Binding-site contacts:
Ligand atom N2 contacts residue ASN157 of chain 1.A at 2.9 Å (h-bond).
Ligand atom C8 contacts residue THR159 of chain 1.A at 4.4 Å.
Ligand atom O7 contacts residue ASN157 of chain 1.A at 3.4 Å (h-bond).
Ligand atom C8 contacts residue ASN157 of chain 1.A at 4.4 Å.
Ligand atom C6 contacts residue MET155 of chain 1.A at 4.5 Å (hydrophobic).
Ligand atom C4 contacts residue ASN157 of chain 1.A at 4.2 Å.
Ligand atom C1 contacts residue THR159 of chain 1.A at 3.8 Å.
Ligand atom C1 contacts residue ASN157 of chain 1.A at 1.4 Å.
Ligand atom O5 contacts residue MET155 of chain 1.A at 4.3 Å.
Ligand atom C2 contacts residue THR159 of chain 1.A at 4.1 Å.
Ligand atom C1 contacts residue MET155 of chain 1.A at 4.4 Å (hydrophobic).
Ligand atom O5 contacts residue ASN157 of chain 1.A at 2.4 Å (h-bond).
Ligand atom C8 contacts residue ILE104 of chain 1.A at 3.7 Å (hydrophobic).
Ligand atom C5 contacts residue ASN157 of chain 1.A at 3.7 Å.
Ligand atom C7 contacts residue THR159 of chain 1.A at 4.3 Å.
Ligand atom C5 contacts residue MET155 of chain 1.A at 4.1 Å (hydrophobic).
Ligand atom N2 contacts residue THR159 of chain 1.A at 3.5 Å (h-bond).
Ligand atom C7 contacts residue ASN157 of chain 1.A at 3.3 Å.
Ligand atom C3 contacts residue ASN157 of chain 1.A at 3.8 Å.
Ligand atom C2 contacts residue ASN157 of chain 1.A at 2.5 Å.

The protein below binds the small molecule below.
Small molecule (SMILES): CC(=O)N[C@@H]1[C@@H](O)[C@H](O)[C@@H](CO)O[C@H]1O

Sequence of chain 1.A:
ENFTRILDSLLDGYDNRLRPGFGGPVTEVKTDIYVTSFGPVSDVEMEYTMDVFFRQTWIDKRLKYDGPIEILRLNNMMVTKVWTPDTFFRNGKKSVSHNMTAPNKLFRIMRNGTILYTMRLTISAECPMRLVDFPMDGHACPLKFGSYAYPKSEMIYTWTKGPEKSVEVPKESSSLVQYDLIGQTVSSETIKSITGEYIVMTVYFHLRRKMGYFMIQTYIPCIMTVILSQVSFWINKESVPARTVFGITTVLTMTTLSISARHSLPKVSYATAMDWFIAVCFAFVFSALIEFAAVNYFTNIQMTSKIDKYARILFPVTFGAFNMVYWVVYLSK